A small-molecule ligand and the protein it binds are described below.
Small molecule (SMILES): O=C(O)[C@@H]1O[C@H](O[C@H]2[C@@H](OS(=O)(=O)O)O[C@@H](O)[C@H](NS(=O)(=O)O)[C@H]2O)[C@@H](OS(=O)(=O)O)[C@H](O)[C@@H]1O

Sequence of chain 16.B:
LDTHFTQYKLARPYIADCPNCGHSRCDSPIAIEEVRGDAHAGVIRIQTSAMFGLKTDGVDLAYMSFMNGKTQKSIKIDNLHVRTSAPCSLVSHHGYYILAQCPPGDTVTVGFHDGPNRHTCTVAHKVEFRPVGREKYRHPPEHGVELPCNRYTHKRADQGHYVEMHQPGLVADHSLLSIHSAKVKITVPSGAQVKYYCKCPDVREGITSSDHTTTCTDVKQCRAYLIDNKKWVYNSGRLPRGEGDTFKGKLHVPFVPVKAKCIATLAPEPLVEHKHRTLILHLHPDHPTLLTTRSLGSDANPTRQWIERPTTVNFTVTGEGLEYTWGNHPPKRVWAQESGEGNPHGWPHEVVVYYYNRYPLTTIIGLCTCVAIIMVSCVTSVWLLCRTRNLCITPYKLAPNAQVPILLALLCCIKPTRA

Binding-site contacts:
Ligand atom O3 contacts residue ARG157 of chain 16.B at 3.3 Å (salt-bridge).
Ligand atom O4 contacts residue SER93 of chain 16.B at 3.0 Å (h-bond).
Ligand atom OAH contacts residue ARG157 of chain 16.B at 3.1 Å (salt-bridge).
Ligand atom C6 contacts residue HIS94 of chain 16.B at 3.9 Å.
Ligand atom O6B contacts residue LYS156 of chain 16.B at 3.3 Å.
Ligand atom OAH contacts residue THR4 of chain 16.B at 3.7 Å.
Ligand atom C4 contacts residue LYS156 of chain 16.B at 4.0 Å.
Ligand atom C3 contacts residue ARG157 of chain 16.B at 3.7 Å.
Ligand atom C3 contacts residue LYS156 of chain 16.B at 4.0 Å.
Ligand atom O6A contacts residue SER93 of chain 16.B at 3.2 Å.
Ligand atom O5B contacts residue LYS156 of chain 16.B at 3.3 Å.
Ligand atom O6B contacts residue ARG157 of chain 16.B at 3.3 Å (salt-bridge).
Ligand atom O5 contacts residue HIS155 of chain 16.B at 3.6 Å.
Ligand atom C3 contacts residue ALA158 of chain 16.B at 4.0 Å (hydrophobic).
Ligand atom O6A contacts residue HIS155 of chain 16.B at 3.8 Å.
Ligand atom O6A contacts residue LEU62 of chain 16.B at 3.4 Å.
Ligand atom OBI contacts residue LYS156 of chain 16.B at 4.0 Å.
Ligand atom O6B contacts residue HIS155 of chain 16.B at 3.3 Å (h-bond).
Ligand atom C5 contacts residue LEU62 of chain 16.B at 3.8 Å (hydrophobic).
Ligand atom C6 contacts residue SER93 of chain 16.B at 4.0 Å.
Ligand atom O6B contacts residue HIS94 of chain 16.B at 4.0 Å.
Ligand atom O5 contacts residue LYS156 of chain 16.B at 3.4 Å.
Ligand atom C6 contacts residue HIS155 of chain 16.B at 3.4 Å.
Ligand atom SAG contacts residue THR4 of chain 16.B at 3.9 Å.
Ligand atom O6B contacts residue LEU62 of chain 16.B at 4.0 Å.
Ligand atom O3 contacts residue ALA158 of chain 16.B at 3.0 Å (h-bond).
Ligand atom OAH contacts residue ASP3 of chain 16.B at 4.0 Å.
Ligand atom SAG contacts residue ARG157 of chain 16.B at 3.6 Å (salt-bridge).
Ligand atom O3 contacts residue LYS156 of chain 16.B at 3.0 Å.
Ligand atom O4 contacts residue HIS155 of chain 16.B at 3.5 Å (h-bond).
Ligand atom OAF contacts residue ARG157 of chain 16.B at 2.8 Å (salt-bridge).
Ligand atom C6 contacts residue LEU62 of chain 16.B at 3.5 Å (hydrophobic).
Ligand atom OAF contacts residue ALA158 of chain 16.B at 3.3 Å.
Ligand atom O6A contacts residue HIS94 of chain 16.B at 3.2 Å (h-bond).
Ligand atom OAH contacts residue LEU2 of chain 16.B at 2.8 Å (h-bond).
Ligand atom C2 contacts residue ALA158 of chain 16.B at 3.7 Å (hydrophobic).
Ligand atom O4 contacts residue LYS156 of chain 16.B at 3.5 Å.
Ligand atom OAF contacts residue THR4 of chain 16.B at 2.9 Å (h-bond).
Ligand atom O5 contacts residue ARG157 of chain 16.B at 3.8 Å.
Ligand atom C5 contacts residue HIS155 of chain 16.B at 4.0 Å.